Sequence of chain 1.E:
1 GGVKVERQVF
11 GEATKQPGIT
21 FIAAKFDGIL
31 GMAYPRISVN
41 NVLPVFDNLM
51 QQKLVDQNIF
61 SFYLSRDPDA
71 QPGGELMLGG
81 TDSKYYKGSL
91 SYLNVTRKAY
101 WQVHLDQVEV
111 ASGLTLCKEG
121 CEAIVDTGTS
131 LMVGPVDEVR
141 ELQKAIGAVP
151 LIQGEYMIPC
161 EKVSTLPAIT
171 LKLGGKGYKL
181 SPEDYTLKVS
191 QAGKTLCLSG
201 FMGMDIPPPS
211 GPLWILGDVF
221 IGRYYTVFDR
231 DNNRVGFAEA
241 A

The protein below binds the small molecule below.
Small molecule (SMILES): CC(=O)N[C@@H]1[C@@H](O)[C@H](O)[C@@H](CO)O[C@H]1O

Binding-site contacts:
Ligand atom O7 contacts residue ASN94 of chain 1.E at 3.0 Å (h-bond).
Ligand atom C7 contacts residue ASN94 of chain 1.E at 3.4 Å.
Ligand atom C5 contacts residue ASN94 of chain 1.E at 3.7 Å.
Ligand atom C1 contacts residue ASN94 of chain 1.E at 1.5 Å.
Ligand atom C3 contacts residue ASN94 of chain 1.E at 3.8 Å.
Ligand atom N2 contacts residue ASN94 of chain 1.E at 3.2 Å (h-bond).
Ligand atom C2 contacts residue ASN94 of chain 1.E at 2.5 Å.
Ligand atom C4 contacts residue ASN94 of chain 1.E at 4.0 Å.
Ligand atom O5 contacts residue ASN94 of chain 1.E at 2.4 Å (h-bond).